Sequence of chain 1.B:
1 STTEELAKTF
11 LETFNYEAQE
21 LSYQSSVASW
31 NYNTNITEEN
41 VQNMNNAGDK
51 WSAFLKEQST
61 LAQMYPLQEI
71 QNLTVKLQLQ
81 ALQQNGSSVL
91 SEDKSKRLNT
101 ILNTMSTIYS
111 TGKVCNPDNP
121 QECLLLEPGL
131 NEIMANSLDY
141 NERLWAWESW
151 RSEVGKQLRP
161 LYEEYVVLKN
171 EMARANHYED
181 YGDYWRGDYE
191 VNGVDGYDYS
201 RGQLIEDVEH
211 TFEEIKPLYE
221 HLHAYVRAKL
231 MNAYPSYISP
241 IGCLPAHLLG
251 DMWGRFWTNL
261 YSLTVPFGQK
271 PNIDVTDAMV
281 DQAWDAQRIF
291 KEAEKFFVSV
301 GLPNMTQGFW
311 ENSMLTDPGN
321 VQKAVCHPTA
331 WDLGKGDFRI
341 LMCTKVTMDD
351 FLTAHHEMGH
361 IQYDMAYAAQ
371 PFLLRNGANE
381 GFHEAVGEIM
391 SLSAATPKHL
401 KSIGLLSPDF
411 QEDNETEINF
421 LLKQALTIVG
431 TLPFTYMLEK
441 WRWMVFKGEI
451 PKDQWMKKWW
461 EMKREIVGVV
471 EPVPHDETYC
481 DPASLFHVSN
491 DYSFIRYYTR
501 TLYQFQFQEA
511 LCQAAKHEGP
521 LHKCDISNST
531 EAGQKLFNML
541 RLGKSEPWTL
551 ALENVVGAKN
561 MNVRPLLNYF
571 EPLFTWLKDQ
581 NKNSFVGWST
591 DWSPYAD

Binding-site contacts:
Ligand atom C7 contacts residue ASN304 of chain 1.B at 3.1 Å.
Ligand atom O7 contacts residue ASN304 of chain 1.B at 2.4 Å (h-bond).
Ligand atom C2 contacts residue ASN304 of chain 1.B at 4.0 Å.
Ligand atom O6 contacts residue LYS291 of chain 1.B at 4.2 Å.
Ligand atom O5 contacts residue ASN304 of chain 1.B at 4.4 Å.
Ligand atom C8 contacts residue ASN304 of chain 1.B at 4.3 Å.
Ligand atom N2 contacts residue ASN304 of chain 1.B at 3.6 Å (h-bond).
Ligand atom C1 contacts residue ASN304 of chain 1.B at 3.3 Å.
Ligand atom O1 contacts residue ASN304 of chain 1.B at 2.8 Å (h-bond).

This small molecule binds to this protein.
Small molecule (SMILES): CC(=O)N[C@@H]1[C@@H](O)[C@H](O)[C@@H](CO)O[C@@H]1O